A small-molecule ligand and the protein it binds are described below.
Small molecule (SMILES): O=c1[nH]cnc2c1ncn2[C@@H]1O[C@H](COP(=O)(O)O)[C@@H](O)[C@H]1O

Sequence of chain 2.C:
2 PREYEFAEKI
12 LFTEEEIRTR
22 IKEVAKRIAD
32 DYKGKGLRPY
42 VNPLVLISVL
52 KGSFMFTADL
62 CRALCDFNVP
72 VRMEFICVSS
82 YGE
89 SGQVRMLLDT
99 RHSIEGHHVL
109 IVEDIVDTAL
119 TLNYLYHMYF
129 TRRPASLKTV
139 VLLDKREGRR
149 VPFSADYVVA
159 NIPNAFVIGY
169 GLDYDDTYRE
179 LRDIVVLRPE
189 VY

Binding-site contacts:
Ligand atom O3P contacts residue THR119 of chain 2.C at 3.0 Å (h-bond).
Ligand atom C2' contacts residue ILE113 of chain 2.C at 3.3 Å (hydrophobic).
Ligand atom O3P contacts residue THR116 of chain 2.C at 3.6 Å (h-bond).
Ligand atom N9 contacts residue ILE113 of chain 2.C at 3.9 Å.
Ligand atom N7 contacts residue ILE113 of chain 2.C at 3.0 Å.
Ligand atom N1 contacts residue PHE164 of chain 2.C at 3.6 Å.
Ligand atom N1 contacts residue LEU170 of chain 2.C at 3.9 Å.
Ligand atom O2P contacts residue THR119 of chain 2.C at 3.9 Å.
Ligand atom O1P contacts residue THR116 of chain 2.C at 2.8 Å (h-bond).
Ligand atom C2 contacts residue VAL165 of chain 2.C at 2.8 Å (hydrophobic).
Ligand atom C6 contacts residue ILE113 of chain 2.C at 3.9 Å (hydrophobic).
Ligand atom N3 contacts residue ASP171 of chain 2.C at 3.4 Å (salt-bridge).
Ligand atom N3 contacts residue LEU170 of chain 2.C at 3.6 Å.
Ligand atom O3' contacts residue ILE113 of chain 2.C at 3.5 Å.
Ligand atom O6 contacts residue ALA163 of chain 2.C at 3.2 Å (h-bond).
Ligand atom O3' contacts residue GLU111 of chain 2.C at 3.8 Å.
Ligand atom O6 contacts residue PHE164 of chain 2.C at 3.8 Å.
Ligand atom O2' contacts residue ASP112 of chain 2.C at 2.7 Å (salt-bridge).
Ligand atom N1 contacts residue VAL165 of chain 2.C at 2.5 Å (h-bond).
Ligand atom C3' contacts residue ILE113 of chain 2.C at 3.3 Å (hydrophobic).
Ligand atom C2' contacts residue ASP112 of chain 2.C at 3.1 Å.
Ligand atom C4 contacts residue LEU170 of chain 2.C at 4.0 Å (hydrophobic).
Ligand atom C5 contacts residue ILE113 of chain 2.C at 3.4 Å (hydrophobic).
Ligand atom P contacts residue THR116 of chain 2.C at 3.3 Å.
Ligand atom O6 contacts residue LYS143 of chain 2.C at 3.2 Å (salt-bridge).
Ligand atom N3 contacts residue VAL165 of chain 2.C at 4.0 Å.
Ligand atom C6 contacts residue VAL165 of chain 2.C at 3.3 Å (hydrophobic).
Ligand atom O2P contacts residue THR116 of chain 2.C at 3.0 Å (h-bond).
Ligand atom C2 contacts residue LEU170 of chain 2.C at 3.5 Å (hydrophobic).
Ligand atom O2P contacts residue ASP115 of chain 2.C at 4.0 Å.
Ligand atom N7 contacts residue LYS143 of chain 2.C at 3.9 Å.
Ligand atom C2 contacts residue ASP171 of chain 2.C at 3.0 Å.
Ligand atom O1P contacts residue ASP115 of chain 2.C at 3.8 Å.
Ligand atom C8 contacts residue ILE113 of chain 2.C at 3.5 Å (hydrophobic).
Ligand atom C2 contacts residue PHE164 of chain 2.C at 3.7 Å (hydrophobic).
Ligand atom C3' contacts residue ASP112 of chain 2.C at 3.9 Å.
Ligand atom O2P contacts residue LEU118 of chain 2.C at 3.9 Å.
Ligand atom O3' contacts residue ASP112 of chain 2.C at 2.9 Å (salt-bridge).
Ligand atom O2P contacts residue ALA117 of chain 2.C at 3.4 Å (h-bond).
Ligand atom O6 contacts residue VAL165 of chain 2.C at 2.8 Å.